Binding-site contacts:
Ligand atom C1' contacts residue DA1 of chain 1.HC at 3.9 Å.
Ligand atom C2 contacts residue DA1 of chain 1.HC at 4.2 Å.
Ligand atom C2' contacts residue DA1 of chain 1.HC at 2.9 Å.
Ligand atom C6 contacts residue PRO204 of chain 1.M at 3.9 Å (hydrophobic).
Ligand atom C5 contacts residue ASP202 of chain 1.M at 3.1 Å.
Ligand atom C2' contacts residue PRO204 of chain 1.M at 4.0 Å (hydrophobic).
Ligand atom C3' contacts residue DA1 of chain 1.HC at 2.6 Å.
Ligand atom C5 contacts residue VAL203 of chain 1.M at 3.8 Å (hydrophobic).
Ligand atom O3' contacts residue DA1 of chain 1.HC at 1.6 Å.
Ligand atom C4 contacts residue PRO204 of chain 1.M at 3.8 Å (hydrophobic).
Ligand atom O2 contacts residue DA1 of chain 1.HC at 3.4 Å (h-bond).
Ligand atom C4 contacts residue ASP202 of chain 1.M at 3.0 Å.
Ligand atom C2 contacts residue PRO204 of chain 1.M at 4.3 Å (hydrophobic).
Ligand atom N4 contacts residue PRO204 of chain 1.M at 4.2 Å.
Ligand atom C5' contacts residue PRO204 of chain 1.M at 4.5 Å (hydrophobic).
Ligand atom N3 contacts residue ASP202 of chain 1.M at 4.2 Å.
Ligand atom N4 contacts residue VAL203 of chain 1.M at 3.4 Å (h-bond).
Ligand atom N1 contacts residue PRO204 of chain 1.M at 4.2 Å.
Ligand atom C4' contacts residue DA1 of chain 1.HC at 4.0 Å.
Ligand atom N3 contacts residue PRO204 of chain 1.M at 4.0 Å.
Ligand atom C6 contacts residue ASP202 of chain 1.M at 4.3 Å.
Ligand atom C4 contacts residue VAL203 of chain 1.M at 4.1 Å (hydrophobic).
Ligand atom C5 contacts residue PRO204 of chain 1.M at 3.6 Å (hydrophobic).
Ligand atom N4 contacts residue ASP202 of chain 1.M at 2.4 Å (salt-bridge).

Sequence of chain 1.M:
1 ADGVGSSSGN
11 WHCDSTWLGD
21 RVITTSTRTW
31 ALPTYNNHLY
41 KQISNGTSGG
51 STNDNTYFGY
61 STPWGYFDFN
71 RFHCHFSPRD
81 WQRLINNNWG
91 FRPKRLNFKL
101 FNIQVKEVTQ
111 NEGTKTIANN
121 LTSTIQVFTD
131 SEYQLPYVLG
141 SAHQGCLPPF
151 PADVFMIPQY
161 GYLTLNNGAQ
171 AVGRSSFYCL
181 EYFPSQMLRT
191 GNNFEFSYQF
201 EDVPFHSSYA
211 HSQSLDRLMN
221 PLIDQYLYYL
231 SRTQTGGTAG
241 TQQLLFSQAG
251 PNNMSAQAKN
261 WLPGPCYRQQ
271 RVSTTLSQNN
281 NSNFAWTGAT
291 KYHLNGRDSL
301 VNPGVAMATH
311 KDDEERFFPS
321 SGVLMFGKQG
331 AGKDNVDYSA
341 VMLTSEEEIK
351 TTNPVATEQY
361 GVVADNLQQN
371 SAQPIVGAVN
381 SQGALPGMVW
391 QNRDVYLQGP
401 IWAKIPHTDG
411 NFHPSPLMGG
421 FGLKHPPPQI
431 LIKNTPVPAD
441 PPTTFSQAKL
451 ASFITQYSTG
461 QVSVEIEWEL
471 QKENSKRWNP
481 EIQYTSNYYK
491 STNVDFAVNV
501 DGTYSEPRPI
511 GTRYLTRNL

The protein below binds the small molecule below.
Small molecule (SMILES): Nc1ccn([C@H]2C[C@H](O)[C@@H](COP(=O)(O)O)O2)c(=O)n1